Binding-site contacts:
Ligand atom O7 contacts residue GLU21 of chain 3.A at 4.4 Å.
Ligand atom C5 contacts residue MET122 of chain 3.A at 3.9 Å (hydrophobic).
Ligand atom C7 contacts residue ASN24 of chain 3.A at 3.5 Å.
Ligand atom C7 contacts residue GLU21 of chain 3.A at 4.3 Å.
Ligand atom O4 contacts residue MET122 of chain 3.A at 3.5 Å.
Ligand atom O6 contacts residue ASN120 of chain 3.A at 4.2 Å.
Ligand atom C3 contacts residue MET122 of chain 3.A at 4.0 Å (hydrophobic).
Ligand atom C2 contacts residue ASN24 of chain 3.A at 2.5 Å.
Ligand atom C8 contacts residue GLU21 of chain 3.A at 3.6 Å.
Ligand atom C5 contacts residue ASN24 of chain 3.A at 3.7 Å.
Ligand atom C3 contacts residue ASN24 of chain 3.A at 3.8 Å.
Ligand atom C4 contacts residue ASN24 of chain 3.A at 4.2 Å.
Ligand atom C8 contacts residue SER20 of chain 3.A at 3.8 Å.
Ligand atom N2 contacts residue ASN24 of chain 3.A at 2.9 Å (h-bond).
Ligand atom C8 contacts residue PRO19 of chain 3.A at 3.7 Å (hydrophobic).
Ligand atom C7 contacts residue PRO19 of chain 3.A at 4.5 Å (hydrophobic).
Ligand atom O5 contacts residue ASN24 of chain 3.A at 2.4 Å (h-bond).
Ligand atom C1 contacts residue ASN24 of chain 3.A at 1.4 Å.
Ligand atom N2 contacts residue PRO19 of chain 3.A at 4.2 Å.
Ligand atom C4 contacts residue MET122 of chain 3.A at 4.2 Å (hydrophobic).
Ligand atom O7 contacts residue ASN24 of chain 3.A at 3.8 Å.

A small-molecule ligand and the protein it binds are described below.
Small molecule (SMILES): CC(=O)N[C@@H]1[C@@H](O)[C@H](O)[C@@H](CO)O[C@H]1O

Sequence of chain 3.A:
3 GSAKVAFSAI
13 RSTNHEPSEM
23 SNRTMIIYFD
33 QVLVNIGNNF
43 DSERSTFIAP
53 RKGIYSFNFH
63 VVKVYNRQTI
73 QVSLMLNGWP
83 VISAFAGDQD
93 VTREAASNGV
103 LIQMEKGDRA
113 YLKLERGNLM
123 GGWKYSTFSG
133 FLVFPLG